This protein binds this small molecule.
Small molecule (SMILES): Cc1cc(CCCCCCCOc2ccc(C3=N[C@@H](C)CO3)cc2)on1

Sequence of chain 51.C:
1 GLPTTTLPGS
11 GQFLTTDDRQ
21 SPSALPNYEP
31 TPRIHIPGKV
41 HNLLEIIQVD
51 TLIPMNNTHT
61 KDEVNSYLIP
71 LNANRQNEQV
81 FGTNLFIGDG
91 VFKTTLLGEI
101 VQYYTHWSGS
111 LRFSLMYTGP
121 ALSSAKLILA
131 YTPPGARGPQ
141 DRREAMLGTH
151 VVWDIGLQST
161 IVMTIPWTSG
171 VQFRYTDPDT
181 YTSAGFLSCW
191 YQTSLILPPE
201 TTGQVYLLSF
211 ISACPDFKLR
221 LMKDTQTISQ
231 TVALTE

Binding-site contacts:
Ligand atom C4 contacts residue MET224 of chain 51.A at 3.8 Å (hydrophobic).
Ligand atom C5B contacts residue LEU106 of chain 51.A at 3.7 Å (hydrophobic).
Ligand atom N2 contacts residue ALA24 of chain 51.C at 3.4 Å.
Ligand atom C5C contacts residue TYR128 of chain 51.A at 3.5 Å (hydrophobic).
Ligand atom C5C contacts residue ILE104 of chain 51.A at 3.5 Å (hydrophobic).
Ligand atom N2 contacts residue PRO174 of chain 51.A at 3.9 Å.
Ligand atom O1B contacts residue MET221 of chain 51.A at 3.4 Å.
Ligand atom N2 contacts residue PHE186 of chain 51.A at 3.7 Å.
Ligand atom C2B contacts residue MET221 of chain 51.A at 3.6 Å (hydrophobic).
Ligand atom C31 contacts residue SER175 of chain 51.A at 3.6 Å.
Ligand atom C5 contacts residue TYR152 of chain 51.A at 3.8 Å (hydrophobic).
Ligand atom C1B contacts residue MET221 of chain 51.A at 4.0 Å (hydrophobic).
Ligand atom C6C contacts residue VAL191 of chain 51.A at 3.2 Å (hydrophobic).
Ligand atom C5B contacts residue TYR197 of chain 51.A at 3.7 Å (hydrophobic).
Ligand atom O1 contacts residue ALA24 of chain 51.C at 3.6 Å.
Ligand atom C3C contacts residue TYR128 of chain 51.A at 3.9 Å (hydrophobic).
Ligand atom C6B contacts residue TYR197 of chain 51.A at 3.6 Å (hydrophobic).
Ligand atom C3B contacts residue MET221 of chain 51.A at 4.0 Å (hydrophobic).
Ligand atom C31 contacts residue ALA150 of chain 51.A at 3.5 Å (hydrophobic).
Ligand atom C4 contacts residue PHE186 of chain 51.A at 3.6 Å (hydrophobic).
Ligand atom C1C contacts residue TYR152 of chain 51.A at 4.0 Å (hydrophobic).
Ligand atom C4 contacts residue TYR152 of chain 51.A at 3.9 Å (hydrophobic).
Ligand atom C2C contacts residue VAL188 of chain 51.A at 3.2 Å (hydrophobic).
Ligand atom C4C contacts residue TYR152 of chain 51.A at 3.8 Å (hydrophobic).
Ligand atom C3 contacts residue PRO174 of chain 51.A at 3.8 Å (hydrophobic).
Ligand atom C3C contacts residue VAL188 of chain 51.A at 3.3 Å (hydrophobic).
Ligand atom C31 contacts residue VAL176 of chain 51.A at 3.3 Å (hydrophobic).
Ligand atom C4C contacts residue ILE104 of chain 51.A at 3.7 Å (hydrophobic).
Ligand atom C6C contacts residue MET221 of chain 51.A at 3.7 Å (hydrophobic).
Ligand atom C3 contacts residue PHE186 of chain 51.A at 3.8 Å (hydrophobic).
Ligand atom C31 contacts residue PRO174 of chain 51.A at 3.4 Å (hydrophobic).
Ligand atom C7C contacts residue TYR128 of chain 51.A at 3.6 Å (hydrophobic).
Ligand atom O1B contacts residue TYR128 of chain 51.A at 3.9 Å.
Ligand atom CM1 contacts residue SER107 of chain 51.A at 3.6 Å.
Ligand atom O1 contacts residue VAL188 of chain 51.A at 3.8 Å.
Ligand atom O1 contacts residue PHE186 of chain 51.A at 3.5 Å.
Ligand atom O1B contacts residue ILE104 of chain 51.A at 3.8 Å.
Ligand atom C5 contacts residue PHE186 of chain 51.A at 3.5 Å (hydrophobic).
Ligand atom C7C contacts residue TYR197 of chain 51.A at 3.8 Å (hydrophobic).
Ligand atom O1 contacts residue TYR152 of chain 51.A at 3.9 Å.

Sequence of chain 51.A:
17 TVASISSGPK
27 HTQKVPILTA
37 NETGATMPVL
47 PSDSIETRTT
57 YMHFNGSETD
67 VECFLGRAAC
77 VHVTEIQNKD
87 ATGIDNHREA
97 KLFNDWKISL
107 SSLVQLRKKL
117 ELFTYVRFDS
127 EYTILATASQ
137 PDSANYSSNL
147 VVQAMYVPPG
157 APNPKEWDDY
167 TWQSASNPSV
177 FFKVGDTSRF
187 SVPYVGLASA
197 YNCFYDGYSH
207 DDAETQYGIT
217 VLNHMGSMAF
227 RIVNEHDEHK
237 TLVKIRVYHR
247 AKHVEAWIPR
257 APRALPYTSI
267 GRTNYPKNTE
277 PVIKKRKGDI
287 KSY